This small molecule binds to this protein.
Small molecule (SMILES): CC(=O)N[C@H]1[C@H](O[C@H]2[C@H](O)[C@@H](NC(C)=O)CO[C@@H]2CO)O[C@H](CO)[C@@H](O)[C@@H]1O

Binding-site contacts:
Ligand atom O5 contacts residue LYS152 of chain 1.I at 2.5 Å (salt-bridge).
Ligand atom C4 contacts residue ASN143 of chain 1.I at 4.2 Å.
Ligand atom N2 contacts residue LYS154 of chain 1.I at 3.0 Å (salt-bridge).
Ligand atom C8 contacts residue PHE142 of chain 1.I at 3.7 Å (hydrophobic).
Ligand atom C1 contacts residue LYS154 of chain 1.I at 3.4 Å.
Ligand atom C5 contacts residue ASN143 of chain 1.I at 3.7 Å.
Ligand atom O5 contacts residue ASN143 of chain 1.I at 2.4 Å (h-bond).
Ligand atom C1 contacts residue LYS152 of chain 1.I at 3.4 Å.
Ligand atom C3 contacts residue LYS154 of chain 1.I at 3.5 Å.
Ligand atom C7 contacts residue LYS154 of chain 1.I at 4.0 Å.
Ligand atom N2 contacts residue ASN143 of chain 1.I at 2.9 Å (h-bond).
Ligand atom C1 contacts residue ASN143 of chain 1.I at 1.4 Å.
Ligand atom C2 contacts residue LYS154 of chain 1.I at 3.5 Å.
Ligand atom O3 contacts residue LYS154 of chain 1.I at 4.3 Å.
Ligand atom O6 contacts residue LYS152 of chain 1.I at 2.9 Å (salt-bridge).
Ligand atom C6 contacts residue LYS152 of chain 1.I at 3.4 Å.
Ligand atom C7 contacts residue ASN143 of chain 1.I at 3.1 Å.
Ligand atom C8 contacts residue ASN143 of chain 1.I at 3.8 Å.
Ligand atom O7 contacts residue ASN143 of chain 1.I at 3.0 Å (h-bond).
Ligand atom C5 contacts residue LYS152 of chain 1.I at 3.5 Å.
Ligand atom C8 contacts residue SER141 of chain 1.I at 3.9 Å.
Ligand atom C2 contacts residue ASN143 of chain 1.I at 2.5 Å.
Ligand atom C3 contacts residue ASN143 of chain 1.I at 3.8 Å.
Ligand atom O5 contacts residue LYS154 of chain 1.I at 4.5 Å.
Ligand atom C8 contacts residue LYS154 of chain 1.I at 4.3 Å.
Ligand atom O7 contacts residue LYS154 of chain 1.I at 4.2 Å.

Sequence of chain 1.I:
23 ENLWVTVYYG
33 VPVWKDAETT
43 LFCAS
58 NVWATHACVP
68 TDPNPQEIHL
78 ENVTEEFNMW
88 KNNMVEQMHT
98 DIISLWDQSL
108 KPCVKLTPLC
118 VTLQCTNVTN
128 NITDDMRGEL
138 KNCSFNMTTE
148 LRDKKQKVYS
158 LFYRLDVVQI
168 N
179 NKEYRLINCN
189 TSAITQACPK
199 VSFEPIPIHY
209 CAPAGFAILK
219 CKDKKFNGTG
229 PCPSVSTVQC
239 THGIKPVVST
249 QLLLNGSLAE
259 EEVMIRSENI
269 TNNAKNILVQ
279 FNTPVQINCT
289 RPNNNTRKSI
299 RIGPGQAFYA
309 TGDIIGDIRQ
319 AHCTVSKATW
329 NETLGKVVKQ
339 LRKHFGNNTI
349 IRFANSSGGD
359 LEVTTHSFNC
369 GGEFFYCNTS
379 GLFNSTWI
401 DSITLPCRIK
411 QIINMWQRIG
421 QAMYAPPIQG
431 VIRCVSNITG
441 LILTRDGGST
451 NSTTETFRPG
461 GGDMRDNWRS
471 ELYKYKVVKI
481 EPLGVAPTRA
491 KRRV